Binding-site contacts:
Ligand atom C02 contacts residue VAL353 of chain 1.C at 3.7 Å (hydrophobic).
Ligand atom C06 contacts residue SER176 of chain 1.B at 3.5 Å.
Ligand atom C10 contacts residue WNY1 of chain 1.V at 4.1 Å.
Ligand atom C09 contacts residue WNY1 of chain 1.V at 3.4 Å.
Ligand atom N04 contacts residue SER176 of chain 1.B at 3.9 Å.
Ligand atom C13 contacts residue PRO220 of chain 1.B at 3.6 Å (hydrophobic).
Ligand atom CL1 contacts residue PRO220 of chain 1.B at 3.2 Å.
Ligand atom C01 contacts residue PHE351 of chain 1.C at 3.4 Å (hydrophobic).
Ligand atom C15 contacts residue TYR208 of chain 1.B at 4.0 Å (hydrophobic).
Ligand atom C15 contacts residue PRO220 of chain 1.B at 3.9 Å (hydrophobic).
Ligand atom N07 contacts residue WNY1 of chain 1.V at 3.9 Å.
Ligand atom O03 contacts residue PHE351 of chain 1.C at 3.1 Å (h-bond).
Ligand atom C11 contacts residue TYR222 of chain 1.B at 3.8 Å (hydrophobic).
Ligand atom CL1 contacts residue THR221 of chain 1.B at 3.0 Å.
Ligand atom C13 contacts residue VAL175 of chain 1.B at 3.8 Å (hydrophobic).
Ligand atom C12 contacts residue TYR222 of chain 1.B at 3.8 Å (hydrophobic).
Ligand atom C06 contacts residue TYR222 of chain 1.B at 4.1 Å (hydrophobic).
Ligand atom C12 contacts residue VAL175 of chain 1.B at 4.1 Å (hydrophobic).
Ligand atom CL1 contacts residue LEU225 of chain 1.B at 3.3 Å.
Ligand atom N04 contacts residue VAL353 of chain 1.C at 4.3 Å.
Ligand atom CL1 contacts residue TYR222 of chain 1.B at 3.4 Å.
Ligand atom C02 contacts residue SER176 of chain 1.B at 3.7 Å.
Ligand atom C10 contacts residue VAL175 of chain 1.B at 3.9 Å (hydrophobic).
Ligand atom C15 contacts residue VAL175 of chain 1.B at 3.4 Å (hydrophobic).
Ligand atom C02 contacts residue PHE351 of chain 1.C at 3.6 Å (hydrophobic).
Ligand atom C01 contacts residue SER176 of chain 1.B at 2.9 Å.
Ligand atom C08 contacts residue WNY1 of chain 1.V at 3.7 Å.
Ligand atom O03 contacts residue VAL353 of chain 1.C at 2.5 Å (h-bond).
Ligand atom C13 contacts residue TYR222 of chain 1.B at 4.2 Å (hydrophobic).
Ligand atom C05 contacts residue SER176 of chain 1.B at 3.4 Å.
Ligand atom C06 contacts residue ASP177 of chain 1.B at 3.9 Å.
Ligand atom C12 contacts residue THR221 of chain 1.B at 4.3 Å.
Ligand atom C12 contacts residue PRO220 of chain 1.B at 4.2 Å (hydrophobic).
Ligand atom C11 contacts residue WNY1 of chain 1.V at 3.8 Å.
Ligand atom C11 contacts residue VAL175 of chain 1.B at 4.2 Å (hydrophobic).
Ligand atom O03 contacts residue LYS352 of chain 1.C at 3.0 Å.
Ligand atom C13 contacts residue THR221 of chain 1.B at 4.2 Å.
Ligand atom C02 contacts residue LYS352 of chain 1.C at 4.0 Å.
Ligand atom C16 contacts residue VAL175 of chain 1.B at 3.5 Å (hydrophobic).
Ligand atom C05 contacts residue ASP177 of chain 1.B at 3.8 Å.

Sequence of chain 1.B:
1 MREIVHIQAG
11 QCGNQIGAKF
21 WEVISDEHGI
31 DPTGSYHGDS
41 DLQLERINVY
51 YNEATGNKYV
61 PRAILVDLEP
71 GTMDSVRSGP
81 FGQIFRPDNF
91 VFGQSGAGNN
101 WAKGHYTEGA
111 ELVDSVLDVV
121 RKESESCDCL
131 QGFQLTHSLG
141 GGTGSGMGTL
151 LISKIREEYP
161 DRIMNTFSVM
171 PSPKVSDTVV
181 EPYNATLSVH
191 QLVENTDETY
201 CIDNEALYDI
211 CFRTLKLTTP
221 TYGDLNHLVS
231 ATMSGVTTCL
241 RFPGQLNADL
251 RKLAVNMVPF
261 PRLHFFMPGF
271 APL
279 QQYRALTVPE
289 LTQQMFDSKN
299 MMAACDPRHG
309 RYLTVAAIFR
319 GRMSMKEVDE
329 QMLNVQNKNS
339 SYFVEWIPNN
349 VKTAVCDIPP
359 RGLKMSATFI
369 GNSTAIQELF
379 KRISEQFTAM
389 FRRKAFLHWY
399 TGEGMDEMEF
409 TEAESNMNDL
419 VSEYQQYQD

Sequence of chain 1.C:
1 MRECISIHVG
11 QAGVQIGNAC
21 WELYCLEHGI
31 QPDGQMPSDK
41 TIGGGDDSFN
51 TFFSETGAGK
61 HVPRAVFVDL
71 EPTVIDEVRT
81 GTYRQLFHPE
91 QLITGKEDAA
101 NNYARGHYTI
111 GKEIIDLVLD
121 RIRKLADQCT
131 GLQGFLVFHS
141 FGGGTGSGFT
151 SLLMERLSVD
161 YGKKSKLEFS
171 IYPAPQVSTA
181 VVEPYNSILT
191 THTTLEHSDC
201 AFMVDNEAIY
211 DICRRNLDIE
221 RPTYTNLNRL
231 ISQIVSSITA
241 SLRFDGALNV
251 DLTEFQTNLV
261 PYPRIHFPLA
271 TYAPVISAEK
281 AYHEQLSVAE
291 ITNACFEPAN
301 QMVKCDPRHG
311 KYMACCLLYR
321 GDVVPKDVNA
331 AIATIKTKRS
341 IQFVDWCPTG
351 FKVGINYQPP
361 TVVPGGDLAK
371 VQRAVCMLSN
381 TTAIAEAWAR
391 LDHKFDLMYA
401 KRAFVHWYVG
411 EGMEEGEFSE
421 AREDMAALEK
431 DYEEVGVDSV

This small molecule binds to this protein.
Small molecule (SMILES): CC(=O)N1CCN(c2ccc(Cl)cc2)CC1